Sequence of chain 1.A:
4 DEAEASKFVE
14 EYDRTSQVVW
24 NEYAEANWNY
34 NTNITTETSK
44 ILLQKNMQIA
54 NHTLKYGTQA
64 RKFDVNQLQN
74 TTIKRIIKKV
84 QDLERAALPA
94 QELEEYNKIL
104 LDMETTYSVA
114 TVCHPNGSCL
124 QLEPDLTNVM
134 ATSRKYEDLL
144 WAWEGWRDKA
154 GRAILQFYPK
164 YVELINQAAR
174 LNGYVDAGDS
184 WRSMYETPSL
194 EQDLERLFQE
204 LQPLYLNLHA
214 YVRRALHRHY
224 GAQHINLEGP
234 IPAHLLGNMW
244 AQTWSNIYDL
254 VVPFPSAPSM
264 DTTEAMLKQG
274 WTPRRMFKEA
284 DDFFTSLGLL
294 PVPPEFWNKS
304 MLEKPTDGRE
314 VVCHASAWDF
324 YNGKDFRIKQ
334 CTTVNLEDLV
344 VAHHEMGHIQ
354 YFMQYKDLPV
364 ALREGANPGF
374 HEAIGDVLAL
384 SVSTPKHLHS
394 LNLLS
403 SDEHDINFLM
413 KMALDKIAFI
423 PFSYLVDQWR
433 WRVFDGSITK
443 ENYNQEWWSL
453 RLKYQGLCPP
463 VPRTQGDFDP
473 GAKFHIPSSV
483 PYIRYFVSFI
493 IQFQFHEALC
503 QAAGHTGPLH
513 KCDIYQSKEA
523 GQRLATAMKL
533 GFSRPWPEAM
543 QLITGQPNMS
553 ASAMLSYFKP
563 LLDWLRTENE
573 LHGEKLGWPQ

The small molecule below binds the protein below.
Small molecule (SMILES): CC(=O)N[C@@H]1[C@@H](O)[C@H](O)[C@@H](CO)O[C@H]1O

Binding-site contacts:
Ligand atom C6 contacts residue ASN550 of chain 1.A at 4.1 Å.
Ligand atom O5 contacts residue ASN550 of chain 1.A at 2.3 Å (h-bond).
Ligand atom O7 contacts residue ASN550 of chain 1.A at 3.5 Å (h-bond).
Ligand atom C4 contacts residue ASN550 of chain 1.A at 4.2 Å.
Ligand atom N2 contacts residue ASN550 of chain 1.A at 3.0 Å (h-bond).
Ligand atom C5 contacts residue ASN550 of chain 1.A at 3.6 Å.
Ligand atom C1 contacts residue ASN550 of chain 1.A at 1.5 Å.
Ligand atom C7 contacts residue ASN550 of chain 1.A at 3.5 Å.
Ligand atom C2 contacts residue ASN550 of chain 1.A at 2.5 Å.
Ligand atom C3 contacts residue ASN550 of chain 1.A at 3.8 Å.
Ligand atom O6 contacts residue ASN550 of chain 1.A at 3.7 Å.